Binding-site contacts:
Ligand atom C17 contacts residue GLN294 of chain 1.G at 4.0 Å.
Ligand atom C13 contacts residue LEU321 of chain 1.B at 4.4 Å (hydrophobic).
Ligand atom O01 contacts residue PRO464 of chain 1.G at 3.3 Å.
Ligand atom C14 contacts residue ILE291 of chain 1.G at 4.1 Å (hydrophobic).
Ligand atom C14 contacts residue VAL295 of chain 1.G at 3.9 Å (hydrophobic).
Ligand atom O01 contacts residue GLN294 of chain 1.G at 3.2 Å (h-bond).
Ligand atom C12 contacts residue TYR328 of chain 1.B at 4.2 Å (hydrophobic).
Ligand atom O02 contacts residue TYR328 of chain 1.B at 3.5 Å.
Ligand atom C16 contacts residue TRP298 of chain 1.G at 4.1 Å (hydrophobic).
Ligand atom O01 contacts residue TRP298 of chain 1.G at 4.0 Å.
Ligand atom C13 contacts residue ALA324 of chain 1.B at 3.9 Å (hydrophobic).
Ligand atom C04 contacts residue LEU321 of chain 1.B at 4.2 Å (hydrophobic).
Ligand atom C11 contacts residue TRP298 of chain 1.G at 4.1 Å (hydrophobic).
Ligand atom C21 contacts residue ILE291 of chain 1.G at 4.4 Å (hydrophobic).
Ligand atom C22 contacts residue TYR328 of chain 1.B at 3.6 Å (hydrophobic).
Ligand atom C05 contacts residue TRP298 of chain 1.G at 4.2 Å (hydrophobic).
Ligand atom O02 contacts residue LEU325 of chain 1.B at 3.6 Å.
Ligand atom C21 contacts residue GLN294 of chain 1.G at 3.6 Å.
Ligand atom C16 contacts residue LEU325 of chain 1.B at 4.2 Å (hydrophobic).
Ligand atom C12 contacts residue TRP298 of chain 1.G at 4.1 Å (hydrophobic).
Ligand atom C16 contacts residue ALA324 of chain 1.B at 3.6 Å (hydrophobic).
Ligand atom C16 contacts residue TYR328 of chain 1.B at 4.4 Å (hydrophobic).
Ligand atom C03 contacts residue TRP298 of chain 1.G at 4.3 Å (hydrophobic).
Ligand atom C08 contacts residue TRP298 of chain 1.G at 4.1 Å (hydrophobic).
Ligand atom C11 contacts residue VAL295 of chain 1.G at 4.0 Å (hydrophobic).
Ligand atom C11 contacts residue LEU321 of chain 1.B at 3.9 Å (hydrophobic).
Ligand atom C17 contacts residue ILE291 of chain 1.G at 3.8 Å (hydrophobic).
Ligand atom C14 contacts residue LEU321 of chain 1.B at 4.3 Å (hydrophobic).
Ligand atom C13 contacts residue TRP298 of chain 1.G at 4.2 Å (hydrophobic).
Ligand atom C21 contacts residue PRO464 of chain 1.G at 4.1 Å (hydrophobic).
Ligand atom C23 contacts residue TYR328 of chain 1.B at 3.9 Å (hydrophobic).

A protein and the small-molecule ligand that binds it are described below.
Small molecule (SMILES): CC(=O)[C@H]1CC[C@H]2[C@@H]3CC[C@H]4C[C@H](O)CC[C@]4(C)[C@H]3CC[C@]12C

Sequence of chain 1.G:
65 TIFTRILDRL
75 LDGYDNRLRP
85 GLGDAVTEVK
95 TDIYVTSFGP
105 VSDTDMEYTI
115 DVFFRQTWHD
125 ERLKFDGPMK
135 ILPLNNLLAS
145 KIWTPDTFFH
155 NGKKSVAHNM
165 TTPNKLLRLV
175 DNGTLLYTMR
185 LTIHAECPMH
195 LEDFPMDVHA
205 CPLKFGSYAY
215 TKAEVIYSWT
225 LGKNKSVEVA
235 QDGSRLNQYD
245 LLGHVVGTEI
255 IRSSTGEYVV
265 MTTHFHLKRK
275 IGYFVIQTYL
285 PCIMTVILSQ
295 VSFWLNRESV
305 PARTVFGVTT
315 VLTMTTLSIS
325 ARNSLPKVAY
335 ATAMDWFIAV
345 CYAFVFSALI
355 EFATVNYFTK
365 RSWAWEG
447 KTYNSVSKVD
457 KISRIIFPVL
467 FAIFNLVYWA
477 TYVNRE

Sequence of chain 1.B:
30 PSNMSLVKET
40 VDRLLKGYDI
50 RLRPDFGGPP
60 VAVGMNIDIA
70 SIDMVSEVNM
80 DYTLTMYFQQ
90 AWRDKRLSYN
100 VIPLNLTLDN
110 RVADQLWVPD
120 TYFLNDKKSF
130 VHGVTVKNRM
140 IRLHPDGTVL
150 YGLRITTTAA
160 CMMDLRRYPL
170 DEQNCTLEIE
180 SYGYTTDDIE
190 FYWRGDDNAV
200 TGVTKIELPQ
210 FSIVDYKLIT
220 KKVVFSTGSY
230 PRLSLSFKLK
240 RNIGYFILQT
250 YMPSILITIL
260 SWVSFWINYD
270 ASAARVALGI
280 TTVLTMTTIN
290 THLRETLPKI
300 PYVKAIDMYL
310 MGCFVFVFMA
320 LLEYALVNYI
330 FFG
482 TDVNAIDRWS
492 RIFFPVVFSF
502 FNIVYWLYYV